Sequence of chain 1.A:
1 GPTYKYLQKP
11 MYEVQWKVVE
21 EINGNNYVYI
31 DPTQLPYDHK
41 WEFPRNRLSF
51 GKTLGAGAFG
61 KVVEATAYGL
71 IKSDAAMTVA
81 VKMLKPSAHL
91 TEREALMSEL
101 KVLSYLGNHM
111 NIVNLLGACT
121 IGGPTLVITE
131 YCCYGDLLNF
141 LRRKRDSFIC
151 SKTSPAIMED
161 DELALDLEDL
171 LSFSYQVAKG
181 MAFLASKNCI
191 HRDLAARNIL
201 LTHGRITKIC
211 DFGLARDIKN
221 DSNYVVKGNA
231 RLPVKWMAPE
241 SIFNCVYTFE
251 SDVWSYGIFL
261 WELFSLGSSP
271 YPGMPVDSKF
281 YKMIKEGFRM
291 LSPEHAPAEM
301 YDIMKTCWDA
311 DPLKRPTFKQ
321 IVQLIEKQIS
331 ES

Binding-site contacts:
Ligand atom N23 contacts residue CYS132 of chain 1.A at 3.5 Å (h-bond).
Ligand atom C19 contacts residue GLY135 of chain 1.A at 3.7 Å.
Ligand atom C18 contacts residue LEU54 of chain 1.A at 3.8 Å (hydrophobic).
Ligand atom N24 contacts residue LEU200 of chain 1.A at 3.7 Å.
Ligand atom C13 contacts residue LEU54 of chain 1.A at 3.9 Å (hydrophobic).
Ligand atom C17 contacts residue LEU200 of chain 1.A at 3.6 Å (hydrophobic).
Ligand atom C16 contacts residue ALA80 of chain 1.A at 3.7 Å (hydrophobic).
Ligand atom F29 contacts residue VAL62 of chain 1.A at 3.5 Å.
Ligand atom C4 contacts residue GLY135 of chain 1.A at 3.7 Å.
Ligand atom C14 contacts residue GLY135 of chain 1.A at 3.6 Å.
Ligand atom C6 contacts residue CYS210 of chain 1.A at 3.9 Å (hydrophobic).
Ligand atom C21 contacts residue LEU54 of chain 1.A at 3.9 Å (hydrophobic).
Ligand atom F29 contacts residue ASP211 of chain 1.A at 3.2 Å.
Ligand atom C15 contacts residue VAL62 of chain 1.A at 3.8 Å (hydrophobic).
Ligand atom O27 contacts residue CYS132 of chain 1.A at 2.7 Å (h-bond).
Ligand atom C20 contacts residue LEU54 of chain 1.A at 3.8 Å (hydrophobic).
Ligand atom F29 contacts residue ALA215 of chain 1.A at 3.7 Å.
Ligand atom N25 contacts residue GLY135 of chain 1.A at 3.8 Å.
Ligand atom F29 contacts residue PHE212 of chain 1.A at 3.5 Å.
Ligand atom C4 contacts residue CYS132 of chain 1.A at 3.0 Å (hydrophobic).
Ligand atom C15 contacts residue CYS210 of chain 1.A at 3.5 Å (hydrophobic).
Ligand atom C16 contacts residue GLU130 of chain 1.A at 3.9 Å.
Ligand atom C16 contacts residue LEU200 of chain 1.A at 3.7 Å (hydrophobic).
Ligand atom N23 contacts residue LEU54 of chain 1.A at 3.9 Å.
Ligand atom N24 contacts residue GLU130 of chain 1.A at 3.0 Å (salt-bridge).
Ligand atom C7 contacts residue PHE212 of chain 1.A at 3.7 Å (hydrophobic).
Ligand atom C3 contacts residue LEU54 of chain 1.A at 3.2 Å (hydrophobic).
Ligand atom C4 contacts residue TYR131 of chain 1.A at 3.7 Å (hydrophobic).
Ligand atom C21 contacts residue CYS132 of chain 1.A at 3.7 Å (hydrophobic).
Ligand atom C7 contacts residue CYS210 of chain 1.A at 3.9 Å (hydrophobic).
Ligand atom N24 contacts residue ALA80 of chain 1.A at 3.4 Å.
Ligand atom O27 contacts residue TYR131 of chain 1.A at 3.6 Å.
Ligand atom C5 contacts residue CYS210 of chain 1.A at 3.5 Å (hydrophobic).
Ligand atom C12 contacts residue LEU54 of chain 1.A at 3.8 Å (hydrophobic).
Ligand atom C21 contacts residue LEU200 of chain 1.A at 3.6 Å (hydrophobic).
Ligand atom C6 contacts residue THR129 of chain 1.A at 3.3 Å.
Ligand atom C4 contacts residue CYS133 of chain 1.A at 3.5 Å (hydrophobic).
Ligand atom F29 contacts residue CYS210 of chain 1.A at 3.8 Å.
Ligand atom C14 contacts residue CYS132 of chain 1.A at 3.6 Å (hydrophobic).
Ligand atom C20 contacts residue LEU200 of chain 1.A at 3.5 Å (hydrophobic).

This small molecule binds to this protein.
Small molecule (SMILES): CCN(CC)CCNC(=O)c1c(C)[nH]c(/C=C2\C(=O)Nc3ccc(F)cc32)c1C